This small molecule binds to this protein.
Small molecule (SMILES): CC(C)CCC[C@@H](C)[C@H]1CC[C@H]2[C@@H]3CC=C4C[C@@H](O)CC[C@]4(C)[C@H]3CC[C@]12C

Binding-site contacts:
Ligand atom C26 contacts residue LEU233 of chain 1.D at 4.0 Å (hydrophobic).
Ligand atom C7 contacts residue VAL255 of chain 1.D at 4.0 Å (hydrophobic).
Ligand atom C19 contacts residue VAL255 of chain 1.D at 4.2 Å (hydrophobic).
Ligand atom C23 contacts residue PHE259 of chain 1.D at 4.4 Å (hydrophobic).
Ligand atom C27 contacts residue PHE229 of chain 1.D at 4.1 Å (hydrophobic).
Ligand atom C6 contacts residue VAL255 of chain 1.D at 4.0 Å (hydrophobic).
Ligand atom C18 contacts residue PHE259 of chain 1.D at 3.9 Å (hydrophobic).
Ligand atom C2 contacts residue ALA251 of chain 1.D at 4.4 Å (hydrophobic).
Ligand atom C4 contacts residue ALA251 of chain 1.D at 4.0 Å (hydrophobic).
Ligand atom C8 contacts residue VAL255 of chain 1.D at 4.1 Å (hydrophobic).
Ligand atom C25 contacts residue LEU233 of chain 1.D at 4.3 Å (hydrophobic).
Ligand atom C20 contacts residue PHE259 of chain 1.D at 4.1 Å (hydrophobic).
Ligand atom C15 contacts residue VAL255 of chain 1.D at 4.3 Å (hydrophobic).
Ligand atom C18 contacts residue PHE252 of chain 1.D at 3.9 Å (hydrophobic).
Ligand atom C5 contacts residue VAL255 of chain 1.D at 4.3 Å (hydrophobic).
Ligand atom C19 contacts residue ALA251 of chain 1.D at 4.4 Å (hydrophobic).
Ligand atom C16 contacts residue PHE259 of chain 1.D at 4.1 Å (hydrophobic).
Ligand atom O1 contacts residue ALA251 of chain 1.D at 3.7 Å.
Ligand atom C3 contacts residue ALA251 of chain 1.D at 4.2 Å (hydrophobic).
Ligand atom C19 contacts residue PHE252 of chain 1.D at 3.7 Å (hydrophobic).
Ligand atom C18 contacts residue VAL255 of chain 1.D at 3.9 Å (hydrophobic).

Sequence of chain 1.D:
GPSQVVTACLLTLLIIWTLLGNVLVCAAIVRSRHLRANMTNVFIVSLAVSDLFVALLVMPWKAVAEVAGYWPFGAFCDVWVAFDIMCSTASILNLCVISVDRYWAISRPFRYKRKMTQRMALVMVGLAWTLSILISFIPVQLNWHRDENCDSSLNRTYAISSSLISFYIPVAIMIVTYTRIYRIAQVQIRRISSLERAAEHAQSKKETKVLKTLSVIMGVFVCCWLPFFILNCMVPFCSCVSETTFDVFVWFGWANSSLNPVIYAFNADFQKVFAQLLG